This small molecule binds to this protein.
Small molecule (SMILES): CC(=O)N[C@@H]1[C@@H](O)[C@H](O)[C@@H](CO)O[C@H]1O

Binding-site contacts:
Ligand atom O5 contacts residue ASN596 of chain 1.H at 2.4 Å (h-bond).
Ligand atom O7 contacts residue ASN596 of chain 1.H at 3.7 Å.
Ligand atom C1 contacts residue ASN596 of chain 1.H at 1.5 Å.
Ligand atom N2 contacts residue ASN596 of chain 1.H at 2.9 Å (h-bond).
Ligand atom C7 contacts residue ASN596 of chain 1.H at 3.5 Å.
Ligand atom C4 contacts residue ASN596 of chain 1.H at 4.3 Å.
Ligand atom C5 contacts residue ASN596 of chain 1.H at 3.7 Å.
Ligand atom C2 contacts residue ASN596 of chain 1.H at 2.5 Å.
Ligand atom C3 contacts residue ASN596 of chain 1.H at 3.8 Å.

Sequence of chain 1.H:
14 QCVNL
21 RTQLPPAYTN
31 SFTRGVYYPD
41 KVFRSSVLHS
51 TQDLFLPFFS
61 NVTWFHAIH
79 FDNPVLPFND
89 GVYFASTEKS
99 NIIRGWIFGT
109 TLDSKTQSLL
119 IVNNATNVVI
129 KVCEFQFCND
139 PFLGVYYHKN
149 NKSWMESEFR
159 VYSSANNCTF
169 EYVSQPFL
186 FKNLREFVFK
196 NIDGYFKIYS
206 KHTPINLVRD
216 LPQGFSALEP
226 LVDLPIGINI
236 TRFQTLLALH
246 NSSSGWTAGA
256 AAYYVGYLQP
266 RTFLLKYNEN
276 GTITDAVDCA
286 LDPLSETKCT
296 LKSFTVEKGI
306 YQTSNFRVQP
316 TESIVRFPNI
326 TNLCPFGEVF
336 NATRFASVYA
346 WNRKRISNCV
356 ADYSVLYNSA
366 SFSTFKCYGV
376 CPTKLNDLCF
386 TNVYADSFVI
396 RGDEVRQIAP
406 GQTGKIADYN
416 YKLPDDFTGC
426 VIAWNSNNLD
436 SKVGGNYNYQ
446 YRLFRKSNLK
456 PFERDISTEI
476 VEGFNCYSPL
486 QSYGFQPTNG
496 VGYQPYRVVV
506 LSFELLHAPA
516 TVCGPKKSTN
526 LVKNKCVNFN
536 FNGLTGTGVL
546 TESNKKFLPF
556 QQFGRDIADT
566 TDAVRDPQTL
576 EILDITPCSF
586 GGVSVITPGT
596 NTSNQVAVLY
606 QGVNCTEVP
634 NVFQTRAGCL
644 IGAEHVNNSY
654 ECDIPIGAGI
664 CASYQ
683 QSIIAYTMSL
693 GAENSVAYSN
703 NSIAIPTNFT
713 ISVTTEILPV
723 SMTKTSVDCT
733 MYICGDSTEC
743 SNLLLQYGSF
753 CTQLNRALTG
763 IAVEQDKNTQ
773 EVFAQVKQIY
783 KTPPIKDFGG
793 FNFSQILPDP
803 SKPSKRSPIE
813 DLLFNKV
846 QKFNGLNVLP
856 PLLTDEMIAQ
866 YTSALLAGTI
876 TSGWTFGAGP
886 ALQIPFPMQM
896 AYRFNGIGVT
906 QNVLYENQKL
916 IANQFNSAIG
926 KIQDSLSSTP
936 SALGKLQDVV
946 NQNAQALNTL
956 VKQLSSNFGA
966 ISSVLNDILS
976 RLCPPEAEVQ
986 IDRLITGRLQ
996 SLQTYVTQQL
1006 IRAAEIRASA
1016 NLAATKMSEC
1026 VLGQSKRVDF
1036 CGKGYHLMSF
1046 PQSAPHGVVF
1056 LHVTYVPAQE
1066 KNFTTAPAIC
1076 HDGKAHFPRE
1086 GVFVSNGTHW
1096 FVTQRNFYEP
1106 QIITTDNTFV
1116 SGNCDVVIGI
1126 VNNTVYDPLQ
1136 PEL